Binding-site contacts:
Ligand atom C4 contacts residue ASN633 of chain 1.A at 4.2 Å.
Ligand atom C1 contacts residue ASN633 of chain 1.A at 1.5 Å.
Ligand atom C8 contacts residue LEU614 of chain 1.A at 4.3 Å (hydrophobic).
Ligand atom C8 contacts residue ASN633 of chain 1.A at 3.9 Å.
Ligand atom O5 contacts residue ASN633 of chain 1.A at 2.4 Å (h-bond).
Ligand atom C8 contacts residue TYR663 of chain 1.A at 4.3 Å (hydrophobic).
Ligand atom C3 contacts residue ASN633 of chain 1.A at 3.7 Å.
Ligand atom C2 contacts residue ASN633 of chain 1.A at 2.5 Å.
Ligand atom C7 contacts residue ASN633 of chain 1.A at 3.2 Å.
Ligand atom N2 contacts residue ASN633 of chain 1.A at 2.9 Å (h-bond).
Ligand atom O7 contacts residue ASN633 of chain 1.A at 3.3 Å (h-bond).
Ligand atom C5 contacts residue ASN633 of chain 1.A at 3.7 Å.

This small molecule binds to this protein.
Small molecule (SMILES): CC(=O)N[C@H]1[C@H](O[C@H]2[C@H](O)[C@@H](NC(C)=O)CO[C@@H]2CO)O[C@H](CO)[C@@H](O[C@@H]2O[C@H](CO)[C@@H](O)[C@H](O)[C@@H]2O)[C@@H]1O

Sequence of chain 1.A:
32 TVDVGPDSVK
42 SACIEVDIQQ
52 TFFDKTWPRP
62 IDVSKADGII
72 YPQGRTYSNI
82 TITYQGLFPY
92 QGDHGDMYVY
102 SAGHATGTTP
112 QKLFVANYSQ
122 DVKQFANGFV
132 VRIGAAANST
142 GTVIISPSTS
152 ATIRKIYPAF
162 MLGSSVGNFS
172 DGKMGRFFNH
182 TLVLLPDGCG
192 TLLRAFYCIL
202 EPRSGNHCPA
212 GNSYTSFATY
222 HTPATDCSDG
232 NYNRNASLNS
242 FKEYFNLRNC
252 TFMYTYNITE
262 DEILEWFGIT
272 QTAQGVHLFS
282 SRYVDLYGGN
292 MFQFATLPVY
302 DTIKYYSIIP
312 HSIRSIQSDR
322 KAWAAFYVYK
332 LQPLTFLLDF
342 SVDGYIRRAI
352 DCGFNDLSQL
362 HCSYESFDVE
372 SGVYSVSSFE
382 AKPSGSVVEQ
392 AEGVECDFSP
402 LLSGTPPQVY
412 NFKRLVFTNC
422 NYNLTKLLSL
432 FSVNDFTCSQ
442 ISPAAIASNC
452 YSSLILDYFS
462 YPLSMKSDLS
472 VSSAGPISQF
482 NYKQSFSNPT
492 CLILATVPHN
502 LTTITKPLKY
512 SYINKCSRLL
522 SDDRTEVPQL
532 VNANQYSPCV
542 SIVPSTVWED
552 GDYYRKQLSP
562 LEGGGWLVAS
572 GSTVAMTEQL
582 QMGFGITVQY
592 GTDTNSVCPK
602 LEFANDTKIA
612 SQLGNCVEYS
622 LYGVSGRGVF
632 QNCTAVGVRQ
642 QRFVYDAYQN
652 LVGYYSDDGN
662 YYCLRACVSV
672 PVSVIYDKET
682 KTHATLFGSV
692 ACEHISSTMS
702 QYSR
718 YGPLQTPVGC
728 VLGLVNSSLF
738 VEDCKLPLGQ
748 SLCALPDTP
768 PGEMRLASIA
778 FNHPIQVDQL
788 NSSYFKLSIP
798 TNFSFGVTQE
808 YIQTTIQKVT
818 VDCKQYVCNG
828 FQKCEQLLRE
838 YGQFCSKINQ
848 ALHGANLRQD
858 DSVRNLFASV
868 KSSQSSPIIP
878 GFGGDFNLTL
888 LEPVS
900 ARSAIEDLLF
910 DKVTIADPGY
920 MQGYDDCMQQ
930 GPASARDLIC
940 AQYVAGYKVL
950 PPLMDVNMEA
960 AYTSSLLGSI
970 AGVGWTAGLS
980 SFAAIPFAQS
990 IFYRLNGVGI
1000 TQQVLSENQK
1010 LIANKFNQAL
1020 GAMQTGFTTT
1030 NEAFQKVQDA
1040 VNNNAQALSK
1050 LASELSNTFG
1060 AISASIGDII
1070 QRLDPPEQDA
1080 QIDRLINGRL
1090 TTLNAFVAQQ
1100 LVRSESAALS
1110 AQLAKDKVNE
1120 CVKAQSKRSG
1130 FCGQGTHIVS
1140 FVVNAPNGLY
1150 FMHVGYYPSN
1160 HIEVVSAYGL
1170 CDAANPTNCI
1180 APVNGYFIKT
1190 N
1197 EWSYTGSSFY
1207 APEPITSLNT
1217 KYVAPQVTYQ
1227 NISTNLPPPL